A protein and the small-molecule ligand that binds it are described below.
Small molecule (SMILES): O=c1ccn([C@@H]2O[C@H](CO)[C@@H](O)[C@H](O)[C@H]2O)c(=O)[nH]1

Binding-site contacts:
Ligand atom C5 contacts residue GLY135 of chain 2.A at 3.8 Å.
Ligand atom O6 contacts residue ASN484 of chain 2.A at 2.8 Å (h-bond).
Ligand atom O4 contacts residue SER674 of chain 2.A at 3.6 Å.
Ligand atom O6 contacts residue VAL455 of chain 2.A at 3.8 Å.
Ligand atom C5 contacts residue LEU136 of chain 2.A at 3.8 Å (hydrophobic).
Ligand atom C6 contacts residue ASN484 of chain 2.A at 3.2 Å.
Ligand atom O2 contacts residue TYR573 of chain 2.A at 3.0 Å (h-bond).
Ligand atom O2A contacts residue ASP283 of chain 2.A at 3.2 Å (salt-bridge).
Ligand atom C6A contacts residue HIS377 of chain 2.A at 3.3 Å.
Ligand atom C4A contacts residue ASN284 of chain 2.A at 3.6 Å.
Ligand atom C4 contacts residue GLY675 of chain 2.A at 3.7 Å.
Ligand atom O5 contacts residue HIS377 of chain 2.A at 3.8 Å.
Ligand atom N3 contacts residue ASN284 of chain 2.A at 3.9 Å.
Ligand atom O2 contacts residue GLU672 of chain 2.A at 3.0 Å (salt-bridge).
Ligand atom C6 contacts residue HIS377 of chain 2.A at 3.5 Å.
Ligand atom O3 contacts residue SER674 of chain 2.A at 3.0 Å (h-bond).
Ligand atom O3 contacts residue GLU672 of chain 2.A at 2.8 Å (salt-bridge).
Ligand atom O2A contacts residue GLY135 of chain 2.A at 3.4 Å (h-bond).
Ligand atom C2A contacts residue ASP283 of chain 2.A at 3.6 Å.
Ligand atom N1 contacts residue ASN284 of chain 2.A at 3.7 Å.
Ligand atom O4A contacts residue ASN284 of chain 2.A at 3.0 Å (h-bond).
Ligand atom C6A contacts residue ASN284 of chain 2.A at 3.6 Å.
Ligand atom O2A contacts residue LEU136 of chain 2.A at 3.0 Å (h-bond).
Ligand atom C2 contacts residue GLU672 of chain 2.A at 3.7 Å.
Ligand atom C2A contacts residue ASN284 of chain 2.A at 3.9 Å.
Ligand atom C3 contacts residue GLU672 of chain 2.A at 3.3 Å.
Ligand atom O2 contacts residue ASN284 of chain 2.A at 3.2 Å (h-bond).
Ligand atom O4 contacts residue ASN484 of chain 2.A at 3.5 Å (h-bond).
Ligand atom C5A contacts residue THR378 of chain 2.A at 3.9 Å.
Ligand atom N3 contacts residue ASP283 of chain 2.A at 3.3 Å (salt-bridge).
Ligand atom O3 contacts residue GLY675 of chain 2.A at 3.1 Å (h-bond).
Ligand atom C3 contacts residue GLY675 of chain 2.A at 3.7 Å.
Ligand atom C2A contacts residue LEU136 of chain 2.A at 3.6 Å (hydrophobic).
Ligand atom O5 contacts residue LEU136 of chain 2.A at 3.6 Å (h-bond).
Ligand atom O3 contacts residue ALA673 of chain 2.A at 3.2 Å (h-bond).
Ligand atom C6 contacts residue GLY135 of chain 2.A at 3.7 Å.
Ligand atom O4 contacts residue GLY675 of chain 2.A at 2.8 Å (h-bond).
Ligand atom C2 contacts residue HIS377 of chain 2.A at 3.5 Å.
Ligand atom C5A contacts residue ASN284 of chain 2.A at 3.5 Å.
Ligand atom O6 contacts residue HIS377 of chain 2.A at 2.7 Å (h-bond).

Sequence of chain 2.A:
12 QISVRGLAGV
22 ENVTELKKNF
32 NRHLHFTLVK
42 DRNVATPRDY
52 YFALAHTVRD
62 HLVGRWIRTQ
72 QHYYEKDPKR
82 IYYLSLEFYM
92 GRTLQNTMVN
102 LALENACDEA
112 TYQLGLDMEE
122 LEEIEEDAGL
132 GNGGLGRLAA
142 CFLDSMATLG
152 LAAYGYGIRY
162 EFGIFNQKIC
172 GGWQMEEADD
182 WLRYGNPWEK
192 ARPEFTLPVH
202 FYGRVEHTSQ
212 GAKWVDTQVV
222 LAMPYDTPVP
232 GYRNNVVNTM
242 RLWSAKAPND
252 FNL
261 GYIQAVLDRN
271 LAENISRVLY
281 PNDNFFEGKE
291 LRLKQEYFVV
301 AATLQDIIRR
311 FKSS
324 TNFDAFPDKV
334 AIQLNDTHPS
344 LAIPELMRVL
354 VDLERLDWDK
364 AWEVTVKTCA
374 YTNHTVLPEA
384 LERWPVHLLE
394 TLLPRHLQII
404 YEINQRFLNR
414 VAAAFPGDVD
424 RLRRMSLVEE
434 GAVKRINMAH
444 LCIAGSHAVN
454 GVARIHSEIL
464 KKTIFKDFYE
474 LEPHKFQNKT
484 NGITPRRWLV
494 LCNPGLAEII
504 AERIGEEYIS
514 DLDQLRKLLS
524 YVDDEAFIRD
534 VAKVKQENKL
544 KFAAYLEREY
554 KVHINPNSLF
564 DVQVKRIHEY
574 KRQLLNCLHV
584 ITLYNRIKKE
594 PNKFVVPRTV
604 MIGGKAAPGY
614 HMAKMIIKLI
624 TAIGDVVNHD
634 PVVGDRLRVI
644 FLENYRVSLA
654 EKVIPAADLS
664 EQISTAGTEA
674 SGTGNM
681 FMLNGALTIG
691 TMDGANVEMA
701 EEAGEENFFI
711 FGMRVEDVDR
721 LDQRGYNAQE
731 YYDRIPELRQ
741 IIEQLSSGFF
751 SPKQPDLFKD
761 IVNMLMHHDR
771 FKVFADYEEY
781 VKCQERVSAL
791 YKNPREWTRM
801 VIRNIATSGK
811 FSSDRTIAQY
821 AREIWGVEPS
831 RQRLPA